Sequence of chain 1.BA:
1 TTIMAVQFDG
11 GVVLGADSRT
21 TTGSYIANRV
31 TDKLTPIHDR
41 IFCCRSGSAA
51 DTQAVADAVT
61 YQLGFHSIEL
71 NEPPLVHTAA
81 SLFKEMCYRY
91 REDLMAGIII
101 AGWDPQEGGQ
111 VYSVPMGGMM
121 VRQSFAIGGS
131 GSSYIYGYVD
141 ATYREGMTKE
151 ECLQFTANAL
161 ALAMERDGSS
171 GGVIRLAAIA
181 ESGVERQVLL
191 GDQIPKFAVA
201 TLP

Binding-site contacts:
Ligand atom O19 contacts residue THR21 of chain 1.BA at 2.9 Å (h-bond).
Ligand atom N20 contacts residue THR1 of chain 1.BA at 3.8 Å.
Ligand atom B26 contacts residue THR1 of chain 1.BA at 1.4 Å.
Ligand atom C21 contacts residue LYS33 of chain 1.BA at 3.9 Å.
Ligand atom C4 contacts residue THR22 of chain 1.BA at 3.9 Å.
Ligand atom O27 contacts residue THR1 of chain 1.BA at 2.5 Å (h-bond).
Ligand atom O8 contacts residue ALA49 of chain 1.BA at 3.0 Å (h-bond).
Ligand atom CL6 contacts residue TYR114 of chain 1.V at 3.3 Å.
Ligand atom C23 contacts residue ALA49 of chain 1.BA at 4.0 Å (hydrophobic).
Ligand atom C10 contacts residue THR21 of chain 1.BA at 3.7 Å.
Ligand atom C5 contacts residue TYR114 of chain 1.V at 3.9 Å (hydrophobic).
Ligand atom C21 contacts residue THR1 of chain 1.BA at 2.6 Å.
Ligand atom C24 contacts residue ALA49 of chain 1.BA at 3.9 Å (hydrophobic).
Ligand atom C18 contacts residue GLY47 of chain 1.BA at 3.6 Å.
Ligand atom B26 contacts residue LYS33 of chain 1.BA at 3.8 Å.
Ligand atom C25 contacts residue THR20 of chain 1.BA at 3.6 Å.
Ligand atom C24 contacts residue THR52 of chain 1.BA at 3.4 Å.
Ligand atom O27 contacts residue GLY47 of chain 1.BA at 3.0 Å (h-bond).
Ligand atom O28 contacts residue SER169 of chain 1.BA at 3.7 Å.
Ligand atom C5 contacts residue THR22 of chain 1.BA at 3.9 Å.
Ligand atom C10 contacts residue GLY47 of chain 1.BA at 3.4 Å.
Ligand atom C21 contacts residue GLY47 of chain 1.BA at 3.8 Å.
Ligand atom N9 contacts residue THR21 of chain 1.BA at 2.8 Å (h-bond).
Ligand atom C2 contacts residue THR21 of chain 1.BA at 3.6 Å.
Ligand atom C21 contacts residue ARG19 of chain 1.BA at 4.0 Å.
Ligand atom C7 contacts residue THR21 of chain 1.BA at 3.6 Å.
Ligand atom O28 contacts residue THR1 of chain 1.BA at 2.4 Å (h-bond).
Ligand atom C1 contacts residue THR21 of chain 1.BA at 3.6 Å.
Ligand atom C1 contacts residue THR20 of chain 1.BA at 3.7 Å.
Ligand atom C24 contacts residue ARG45 of chain 1.BA at 3.7 Å.
Ligand atom C23 contacts residue GLY47 of chain 1.BA at 3.8 Å.
Ligand atom C22 contacts residue THR1 of chain 1.BA at 3.0 Å.
Ligand atom O27 contacts residue SER46 of chain 1.BA at 3.8 Å.
Ligand atom C22 contacts residue GLY47 of chain 1.BA at 3.7 Å.
Ligand atom N20 contacts residue GLY47 of chain 1.BA at 2.9 Å (h-bond).
Ligand atom O8 contacts residue SER48 of chain 1.BA at 3.7 Å.
Ligand atom CL6 contacts residue ALA27 of chain 1.BA at 3.5 Å.
Ligand atom CL6 contacts residue THR20 of chain 1.BA at 4.0 Å.
Ligand atom O19 contacts residue THR20 of chain 1.BA at 3.3 Å.
Ligand atom C18 contacts residue THR21 of chain 1.BA at 4.0 Å.

Sequence of chain 1.V:
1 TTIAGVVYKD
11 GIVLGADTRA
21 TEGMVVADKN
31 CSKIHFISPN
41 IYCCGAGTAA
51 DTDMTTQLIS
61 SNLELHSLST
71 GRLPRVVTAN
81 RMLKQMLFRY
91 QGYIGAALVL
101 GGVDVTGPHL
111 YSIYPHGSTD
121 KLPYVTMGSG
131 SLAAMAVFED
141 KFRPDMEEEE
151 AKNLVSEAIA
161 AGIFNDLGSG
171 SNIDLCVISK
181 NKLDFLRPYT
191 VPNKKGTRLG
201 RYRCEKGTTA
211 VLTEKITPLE

A protein and the small-molecule ligand that binds it are described below.
Small molecule (SMILES): CC(C)C[C@H](NC(=O)CNC(=O)c1cc(Cl)ccc1Cl)B(O)O